Sequence of chain 2.A:
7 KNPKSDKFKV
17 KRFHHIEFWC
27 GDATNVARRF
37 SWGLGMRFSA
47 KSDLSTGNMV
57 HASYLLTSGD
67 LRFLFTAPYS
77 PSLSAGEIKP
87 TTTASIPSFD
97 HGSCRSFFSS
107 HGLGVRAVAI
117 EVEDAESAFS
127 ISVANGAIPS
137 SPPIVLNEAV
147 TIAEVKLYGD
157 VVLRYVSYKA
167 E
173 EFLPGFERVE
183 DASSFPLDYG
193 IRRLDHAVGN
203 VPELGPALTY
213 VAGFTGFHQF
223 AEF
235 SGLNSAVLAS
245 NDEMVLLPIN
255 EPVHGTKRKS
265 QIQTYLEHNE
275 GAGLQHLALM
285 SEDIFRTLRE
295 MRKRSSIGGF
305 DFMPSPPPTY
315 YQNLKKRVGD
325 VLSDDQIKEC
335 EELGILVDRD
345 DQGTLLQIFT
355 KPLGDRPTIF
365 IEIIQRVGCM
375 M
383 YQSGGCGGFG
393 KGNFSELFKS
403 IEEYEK

Binding-site contacts:
Ligand atom C19 contacts residue HIS280 of chain 2.A at 3.7 Å.
Ligand atom O16 contacts residue LEU399 of chain 2.A at 3.7 Å.
Ligand atom C04 contacts residue PHE396 of chain 2.A at 3.5 Å (hydrophobic).
Ligand atom O24 contacts residue HIS280 of chain 2.A at 3.1 Å (h-bond).
Ligand atom C19 contacts residue CO1 of chain 2.B at 3.2 Å.
Ligand atom C22 contacts residue ASN254 of chain 2.A at 3.4 Å.
Ligand atom C05 contacts residue PHE353 of chain 2.A at 3.4 Å (hydrophobic).
Ligand atom C03 contacts residue GLY392 of chain 2.A at 3.5 Å.
Ligand atom C32 contacts residue ARG262 of chain 2.A at 3.5 Å.
Ligand atom O14 contacts residue CO1 of chain 2.B at 2.0 Å.
Ligand atom C08 contacts residue PHE396 of chain 2.A at 3.7 Å (hydrophobic).
Ligand atom C33 contacts residue ARG262 of chain 2.A at 3.1 Å.
Ligand atom C22 contacts residue LYS393 of chain 2.A at 3.6 Å.
Ligand atom C17 contacts residue ASN395 of chain 2.A at 3.7 Å.
Ligand atom C29 contacts residue MET307 of chain 2.A at 3.6 Å (hydrophobic).
Ligand atom C20 contacts residue PRO252 of chain 2.A at 3.6 Å (hydrophobic).
Ligand atom C04 contacts residue PHE353 of chain 2.A at 3.6 Å (hydrophobic).
Ligand atom O14 contacts residue PHE391 of chain 2.A at 3.6 Å.
Ligand atom C01 contacts residue PHE353 of chain 2.A at 3.4 Å (hydrophobic).
Ligand atom O14 contacts residue GLU366 of chain 2.A at 3.0 Å (salt-bridge).
Ligand atom C03 contacts residue PHE396 of chain 2.A at 3.6 Å (hydrophobic).
Ligand atom C02 contacts residue PHE353 of chain 2.A at 3.7 Å (hydrophobic).
Ligand atom C12 contacts residue PHE391 of chain 2.A at 3.6 Å (hydrophobic).
Ligand atom C31 contacts residue GLN265 of chain 2.A at 3.7 Å.
Ligand atom C11 contacts residue PHE353 of chain 2.A at 3.6 Å (hydrophobic).
Ligand atom C18 contacts residue CO1 of chain 2.B at 3.5 Å.
Ligand atom C02 contacts residue PHE391 of chain 2.A at 3.3 Å (hydrophobic).
Ligand atom C06 contacts residue PHE353 of chain 2.A at 3.2 Å (hydrophobic).
Ligand atom C21 contacts residue SER239 of chain 2.A at 3.6 Å.
Ligand atom C22 contacts residue SER239 of chain 2.A at 3.6 Å.
Ligand atom C12 contacts residue CO1 of chain 2.B at 3.0 Å.
Ligand atom C32 contacts residue GLN265 of chain 2.A at 3.0 Å.
Ligand atom C33 contacts residue GLN265 of chain 2.A at 3.4 Å.
Ligand atom C12 contacts residue HIS280 of chain 2.A at 3.6 Å.
Ligand atom O14 contacts residue HIS280 of chain 2.A at 3.0 Å (h-bond).
Ligand atom C11 contacts residue HIS280 of chain 2.A at 3.5 Å.
Ligand atom N07 contacts residue PHE396 of chain 2.A at 3.5 Å.
Ligand atom O14 contacts residue PHE353 of chain 2.A at 3.6 Å.
Ligand atom O24 contacts residue HIS198 of chain 2.A at 3.0 Å (h-bond).
Ligand atom O24 contacts residue CO1 of chain 2.B at 2.0 Å.

This small molecule binds to this protein.
Small molecule (SMILES): Cc1c(C(=O)C2=C(O)CCCC2=O)ccc2c1c(=O)n(-c1cccc3ccccc13)c(=O)n2C